Sequence of chain 1.A:
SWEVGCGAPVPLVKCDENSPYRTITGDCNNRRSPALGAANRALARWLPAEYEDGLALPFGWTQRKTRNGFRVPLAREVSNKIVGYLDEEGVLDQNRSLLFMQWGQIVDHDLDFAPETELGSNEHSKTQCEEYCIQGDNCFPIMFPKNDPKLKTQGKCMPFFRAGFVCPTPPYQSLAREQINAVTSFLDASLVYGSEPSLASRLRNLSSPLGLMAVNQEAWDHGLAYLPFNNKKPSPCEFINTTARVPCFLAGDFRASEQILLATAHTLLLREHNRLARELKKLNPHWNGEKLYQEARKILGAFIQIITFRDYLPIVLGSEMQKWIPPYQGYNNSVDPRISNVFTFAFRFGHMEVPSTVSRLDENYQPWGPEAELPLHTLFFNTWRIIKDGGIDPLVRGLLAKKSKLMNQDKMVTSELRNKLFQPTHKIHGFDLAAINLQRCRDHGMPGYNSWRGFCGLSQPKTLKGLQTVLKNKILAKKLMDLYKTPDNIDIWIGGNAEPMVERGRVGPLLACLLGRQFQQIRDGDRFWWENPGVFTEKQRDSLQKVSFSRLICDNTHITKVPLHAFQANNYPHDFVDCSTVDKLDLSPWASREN

The protein below binds the small molecule below.
Small molecule (SMILES): CC(=O)N[C@H]1[C@H](O[C@H]2[C@H](O)[C@@H](NC(C)=O)CO[C@@H]2CO)O[C@H](CO)[C@@H](O)[C@@H]1O

Binding-site contacts:
Ligand atom C5 contacts residue ASN332 of chain 1.A at 3.6 Å.
Ligand atom C1 contacts residue VAL335 of chain 1.A at 4.3 Å (hydrophobic).
Ligand atom O7 contacts residue ASN332 of chain 1.A at 4.0 Å.
Ligand atom O5 contacts residue SER334 of chain 1.A at 4.3 Å.
Ligand atom C1 contacts residue SER334 of chain 1.A at 4.3 Å.
Ligand atom C1 contacts residue ASN332 of chain 1.A at 1.4 Å.
Ligand atom C3 contacts residue ASN332 of chain 1.A at 3.8 Å.
Ligand atom C7 contacts residue ASN332 of chain 1.A at 3.8 Å.
Ligand atom O5 contacts residue VAL335 of chain 1.A at 3.8 Å.
Ligand atom C4 contacts residue ASN332 of chain 1.A at 4.3 Å.
Ligand atom C5 contacts residue SER334 of chain 1.A at 4.1 Å.
Ligand atom C6 contacts residue SER334 of chain 1.A at 4.5 Å.
Ligand atom O5 contacts residue ASN332 of chain 1.A at 2.4 Å (h-bond).
Ligand atom N2 contacts residue ASN332 of chain 1.A at 2.8 Å (h-bond).
Ligand atom C2 contacts residue ASN332 of chain 1.A at 2.4 Å.